Sequence of chain 1.B:
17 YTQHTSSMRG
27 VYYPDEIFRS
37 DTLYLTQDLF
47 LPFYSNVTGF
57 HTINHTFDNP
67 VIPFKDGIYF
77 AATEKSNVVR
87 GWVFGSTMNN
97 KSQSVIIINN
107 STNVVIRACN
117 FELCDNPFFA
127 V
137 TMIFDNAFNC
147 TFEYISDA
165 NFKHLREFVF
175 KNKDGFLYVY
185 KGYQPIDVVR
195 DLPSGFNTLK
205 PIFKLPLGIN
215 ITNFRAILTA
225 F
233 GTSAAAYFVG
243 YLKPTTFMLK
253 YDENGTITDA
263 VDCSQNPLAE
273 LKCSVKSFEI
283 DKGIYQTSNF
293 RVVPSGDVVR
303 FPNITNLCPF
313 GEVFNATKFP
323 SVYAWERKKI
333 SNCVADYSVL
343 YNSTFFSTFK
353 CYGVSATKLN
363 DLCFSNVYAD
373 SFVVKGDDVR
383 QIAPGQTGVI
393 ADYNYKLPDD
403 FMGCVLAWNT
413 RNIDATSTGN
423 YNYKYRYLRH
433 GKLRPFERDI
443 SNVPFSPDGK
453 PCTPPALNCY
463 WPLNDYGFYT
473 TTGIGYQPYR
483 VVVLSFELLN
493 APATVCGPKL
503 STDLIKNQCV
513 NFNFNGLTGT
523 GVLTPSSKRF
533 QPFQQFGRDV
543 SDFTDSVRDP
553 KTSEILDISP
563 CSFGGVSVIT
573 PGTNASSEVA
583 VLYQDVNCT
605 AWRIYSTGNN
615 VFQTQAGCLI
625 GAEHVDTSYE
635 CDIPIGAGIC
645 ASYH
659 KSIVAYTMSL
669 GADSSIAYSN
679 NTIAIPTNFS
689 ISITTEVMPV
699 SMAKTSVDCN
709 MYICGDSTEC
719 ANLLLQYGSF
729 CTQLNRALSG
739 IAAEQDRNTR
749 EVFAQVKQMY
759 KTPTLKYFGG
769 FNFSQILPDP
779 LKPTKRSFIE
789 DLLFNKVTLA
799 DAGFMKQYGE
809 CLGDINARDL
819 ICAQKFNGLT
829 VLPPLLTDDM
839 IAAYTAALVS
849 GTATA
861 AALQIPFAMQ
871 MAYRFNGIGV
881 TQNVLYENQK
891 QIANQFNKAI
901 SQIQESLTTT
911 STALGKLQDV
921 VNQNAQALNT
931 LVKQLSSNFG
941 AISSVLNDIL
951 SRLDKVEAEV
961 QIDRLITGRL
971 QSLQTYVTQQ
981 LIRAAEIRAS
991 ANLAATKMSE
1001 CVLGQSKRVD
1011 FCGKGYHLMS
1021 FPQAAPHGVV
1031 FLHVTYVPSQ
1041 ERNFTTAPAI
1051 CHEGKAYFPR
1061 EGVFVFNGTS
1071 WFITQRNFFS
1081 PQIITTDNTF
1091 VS

This protein binds this small molecule.
Small molecule (SMILES): CC(=O)N[C@@H]1[C@@H](O)[C@H](O)[C@@H](CO)O[C@H]1O

Binding-site contacts:
Ligand atom C8 contacts residue TYR765 of chain 1.B at 3.8 Å (hydrophobic).
Ligand atom O6 contacts residue SER772 of chain 1.B at 4.5 Å.
Ligand atom O5 contacts residue ASN770 of chain 1.B at 2.4 Å (h-bond).
Ligand atom C1 contacts residue SER772 of chain 1.B at 3.2 Å.
Ligand atom C3 contacts residue ASN770 of chain 1.B at 3.8 Å.
Ligand atom C1 contacts residue ASN770 of chain 1.B at 1.4 Å.
Ligand atom C4 contacts residue ASN770 of chain 1.B at 4.2 Å.
Ligand atom C5 contacts residue SER772 of chain 1.B at 3.5 Å.
Ligand atom C2 contacts residue ASN770 of chain 1.B at 2.5 Å.
Ligand atom C6 contacts residue GLN773 of chain 1.B at 3.5 Å.
Ligand atom O5 contacts residue SER772 of chain 1.B at 3.2 Å (h-bond).
Ligand atom C7 contacts residue ASN770 of chain 1.B at 4.1 Å.
Ligand atom N2 contacts residue ASN770 of chain 1.B at 2.9 Å (h-bond).
Ligand atom C5 contacts residue ASN770 of chain 1.B at 3.7 Å.
Ligand atom O6 contacts residue GLN773 of chain 1.B at 2.9 Å (h-bond).
Ligand atom C6 contacts residue SER772 of chain 1.B at 4.2 Å.